The protein below binds the small molecule below.
Small molecule (SMILES): CC(C)CCC[C@@H](C)[C@H]1CC[C@H]2[C@@H]3CC=C4C[C@@H](OC(=O)CCC(=O)O)CC[C@]4(C)[C@H]3CC[C@]12C

Sequence of chain 1.C:
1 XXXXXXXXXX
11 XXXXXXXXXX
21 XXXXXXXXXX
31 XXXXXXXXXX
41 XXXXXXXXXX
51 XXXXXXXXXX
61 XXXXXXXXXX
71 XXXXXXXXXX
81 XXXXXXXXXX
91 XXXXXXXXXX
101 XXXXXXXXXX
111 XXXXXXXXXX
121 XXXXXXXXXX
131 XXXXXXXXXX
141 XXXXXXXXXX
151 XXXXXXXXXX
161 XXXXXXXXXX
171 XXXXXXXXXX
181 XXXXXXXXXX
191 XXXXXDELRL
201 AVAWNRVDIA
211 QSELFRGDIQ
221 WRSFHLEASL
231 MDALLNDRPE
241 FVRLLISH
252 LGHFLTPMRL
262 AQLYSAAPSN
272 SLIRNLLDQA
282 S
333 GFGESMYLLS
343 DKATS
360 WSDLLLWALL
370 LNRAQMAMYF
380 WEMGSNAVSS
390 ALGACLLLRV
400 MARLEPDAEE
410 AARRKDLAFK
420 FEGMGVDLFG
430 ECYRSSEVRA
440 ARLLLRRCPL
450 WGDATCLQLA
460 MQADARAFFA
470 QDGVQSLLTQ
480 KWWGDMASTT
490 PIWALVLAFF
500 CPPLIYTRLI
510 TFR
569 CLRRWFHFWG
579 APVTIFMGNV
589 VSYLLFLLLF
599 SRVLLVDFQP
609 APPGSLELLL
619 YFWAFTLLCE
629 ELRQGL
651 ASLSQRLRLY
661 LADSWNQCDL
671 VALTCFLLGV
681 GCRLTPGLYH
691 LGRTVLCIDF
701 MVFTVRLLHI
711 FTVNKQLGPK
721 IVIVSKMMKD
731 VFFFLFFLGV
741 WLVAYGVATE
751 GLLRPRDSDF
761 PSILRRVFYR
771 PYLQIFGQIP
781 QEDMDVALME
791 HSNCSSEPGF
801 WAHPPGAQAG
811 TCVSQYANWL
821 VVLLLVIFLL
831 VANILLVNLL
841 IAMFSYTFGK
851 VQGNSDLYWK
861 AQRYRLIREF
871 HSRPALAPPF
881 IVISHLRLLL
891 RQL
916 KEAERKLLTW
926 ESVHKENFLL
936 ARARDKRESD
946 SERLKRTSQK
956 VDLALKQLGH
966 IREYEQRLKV

Sequence of chain 1.D:
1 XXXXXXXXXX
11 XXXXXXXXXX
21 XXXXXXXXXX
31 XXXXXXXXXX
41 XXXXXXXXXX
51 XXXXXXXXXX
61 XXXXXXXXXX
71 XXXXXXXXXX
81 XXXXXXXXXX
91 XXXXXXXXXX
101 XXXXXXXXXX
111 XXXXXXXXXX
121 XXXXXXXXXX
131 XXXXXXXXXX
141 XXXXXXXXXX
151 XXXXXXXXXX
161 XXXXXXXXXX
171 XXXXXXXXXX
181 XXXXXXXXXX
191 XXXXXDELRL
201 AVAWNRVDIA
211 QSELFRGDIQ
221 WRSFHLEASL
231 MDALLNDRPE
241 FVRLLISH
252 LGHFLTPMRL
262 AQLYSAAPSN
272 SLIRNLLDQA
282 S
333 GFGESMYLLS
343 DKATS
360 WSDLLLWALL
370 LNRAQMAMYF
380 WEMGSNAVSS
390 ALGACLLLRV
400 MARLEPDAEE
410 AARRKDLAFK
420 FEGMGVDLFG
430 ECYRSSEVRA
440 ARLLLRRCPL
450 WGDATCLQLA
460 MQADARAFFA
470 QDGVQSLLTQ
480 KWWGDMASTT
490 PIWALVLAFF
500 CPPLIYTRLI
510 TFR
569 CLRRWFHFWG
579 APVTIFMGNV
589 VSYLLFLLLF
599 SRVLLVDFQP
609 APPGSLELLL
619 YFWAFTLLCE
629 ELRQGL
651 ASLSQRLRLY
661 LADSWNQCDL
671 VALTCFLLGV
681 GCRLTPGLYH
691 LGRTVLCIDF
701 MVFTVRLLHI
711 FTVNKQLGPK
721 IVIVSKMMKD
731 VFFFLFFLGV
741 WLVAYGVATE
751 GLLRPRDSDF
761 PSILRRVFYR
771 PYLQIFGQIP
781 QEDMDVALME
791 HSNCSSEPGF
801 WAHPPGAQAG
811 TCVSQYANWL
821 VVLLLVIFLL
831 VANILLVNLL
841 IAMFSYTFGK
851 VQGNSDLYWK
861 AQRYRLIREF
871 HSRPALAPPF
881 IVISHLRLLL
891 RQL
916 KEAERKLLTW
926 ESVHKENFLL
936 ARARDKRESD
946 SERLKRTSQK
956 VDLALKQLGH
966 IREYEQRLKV

Binding-site contacts:
Ligand atom CBI contacts residue LEU691 of chain 1.C at 4.3 Å (hydrophobic).
Ligand atom CAS contacts residue LEU691 of chain 1.C at 2.8 Å (hydrophobic).
Ligand atom CBF contacts residue LEU691 of chain 1.C at 4.0 Å (hydrophobic).
Ligand atom CAO contacts residue LEU691 of chain 1.C at 4.3 Å (hydrophobic).
Ligand atom CBH contacts residue TYR816 of chain 1.D at 3.3 Å (hydrophobic).
Ligand atom CAZ contacts residue TYR816 of chain 1.D at 4.5 Å (hydrophobic).
Ligand atom CAT contacts residue LEU691 of chain 1.C at 4.4 Å (hydrophobic).
Ligand atom CAS contacts residue TYR816 of chain 1.D at 3.4 Å (hydrophobic).
Ligand atom CAU contacts residue LEU691 of chain 1.C at 2.8 Å (hydrophobic).
Ligand atom CAT contacts residue TYR816 of chain 1.D at 3.0 Å (hydrophobic).
Ligand atom CAD contacts residue TYR816 of chain 1.D at 2.5 Å (hydrophobic).
Ligand atom CAR contacts residue TYR816 of chain 1.D at 3.3 Å (hydrophobic).
Ligand atom CBF contacts residue TYR816 of chain 1.D at 4.0 Å (hydrophobic).